Sequence of chain 1.A:
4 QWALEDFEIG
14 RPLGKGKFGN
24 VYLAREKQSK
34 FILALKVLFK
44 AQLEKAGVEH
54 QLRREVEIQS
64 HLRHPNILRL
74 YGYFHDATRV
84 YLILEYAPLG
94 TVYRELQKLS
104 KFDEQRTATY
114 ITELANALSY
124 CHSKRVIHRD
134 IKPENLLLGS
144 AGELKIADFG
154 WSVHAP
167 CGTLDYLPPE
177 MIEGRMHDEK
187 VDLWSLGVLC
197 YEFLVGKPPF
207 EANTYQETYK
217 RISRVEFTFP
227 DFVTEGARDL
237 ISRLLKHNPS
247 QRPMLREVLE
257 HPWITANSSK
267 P

A small-molecule ligand and the protein it binds are described below.
Small molecule (SMILES): Nc1nc(Nc2ccc(S(N)(=O)=O)cc2)nn1C(=O)c1c(F)cccc1F

Binding-site contacts:
Ligand atom C7 contacts residue GLY93 of chain 1.A at 3.6 Å.
Ligand atom N4 contacts residue ARG97 of chain 1.A at 3.5 Å (salt-bridge).
Ligand atom O1 contacts residue ARG14 of chain 1.A at 3.0 Å (salt-bridge).
Ligand atom N1 contacts residue LEU71 of chain 1.A at 3.7 Å.
Ligand atom N5 contacts residue LEU140 of chain 1.A at 3.7 Å.
Ligand atom N1 contacts residue ALA37 of chain 1.A at 3.7 Å.
Ligand atom C8 contacts residue GLY93 of chain 1.A at 3.6 Å.
Ligand atom C9 contacts residue LEU140 of chain 1.A at 3.7 Å (hydrophobic).
Ligand atom C8 contacts residue ALA90 of chain 1.A at 3.2 Å (hydrophobic).
Ligand atom C1 contacts residue GLU88 of chain 1.A at 3.8 Å.
Ligand atom C9 contacts residue VAL24 of chain 1.A at 3.9 Å (hydrophobic).
Ligand atom C6 contacts residue GLY93 of chain 1.A at 3.9 Å.
Ligand atom N2 contacts residue LEU140 of chain 1.A at 3.9 Å.
Ligand atom N3 contacts residue TYR89 of chain 1.A at 3.9 Å.
Ligand atom C1 contacts residue LEU140 of chain 1.A at 3.5 Å (hydrophobic).
Ligand atom C8 contacts residue TYR89 of chain 1.A at 3.9 Å (hydrophobic).
Ligand atom C11 contacts residue LEU16 of chain 1.A at 3.8 Å (hydrophobic).
Ligand atom N2 contacts residue GLU88 of chain 1.A at 3.9 Å.
Ligand atom C3 contacts residue GLY93 of chain 1.A at 3.8 Å.
Ligand atom N2 contacts residue ALA90 of chain 1.A at 3.1 Å (h-bond).
Ligand atom N1 contacts residue LEU140 of chain 1.A at 3.8 Å.
Ligand atom F1 contacts residue VAL24 of chain 1.A at 3.2 Å.
Ligand atom C5 contacts residue LEU16 of chain 1.A at 3.3 Å (hydrophobic).
Ligand atom C12 contacts residue GLY17 of chain 1.A at 3.8 Å.
Ligand atom C3 contacts residue ALA90 of chain 1.A at 3.4 Å (hydrophobic).
Ligand atom F2 contacts residue ALA150 of chain 1.A at 3.9 Å.
Ligand atom N6 contacts residue LEU140 of chain 1.A at 3.4 Å.
Ligand atom C14 contacts residue GLU137 of chain 1.A at 3.6 Å.
Ligand atom F2 contacts residue LEU140 of chain 1.A at 3.3 Å.
Ligand atom C11 contacts residue VAL24 of chain 1.A at 3.8 Å (hydrophobic).
Ligand atom C2 contacts residue ALA90 of chain 1.A at 3.6 Å (hydrophobic).
Ligand atom N3 contacts residue ALA90 of chain 1.A at 2.7 Å (h-bond).
Ligand atom C4 contacts residue LEU16 of chain 1.A at 3.7 Å (hydrophobic).
Ligand atom N1 contacts residue GLU88 of chain 1.A at 2.9 Å (salt-bridge).
Ligand atom C12 contacts residue LEU16 of chain 1.A at 3.5 Å (hydrophobic).
Ligand atom O3 contacts residue LEU87 of chain 1.A at 3.6 Å.
Ligand atom N2 contacts residue TYR89 of chain 1.A at 3.8 Å.
Ligand atom F1 contacts residue GLY17 of chain 1.A at 3.9 Å.
Ligand atom O3 contacts residue VAL24 of chain 1.A at 3.8 Å.
Ligand atom F1 contacts residue LEU16 of chain 1.A at 3.1 Å.